Binding-site contacts:
Ligand atom C7 contacts residue LYS393 of chain 1.B at 3.2 Å.
Ligand atom C7 contacts residue ASN312 of chain 1.B at 3.6 Å.
Ligand atom C3 contacts residue GLU392 of chain 1.B at 4.1 Å.
Ligand atom O5 contacts residue ASP400 of chain 1.B at 4.0 Å.
Ligand atom C5 contacts residue ASN312 of chain 1.B at 3.6 Å.
Ligand atom O7 contacts residue GLU392 of chain 1.B at 3.6 Å.
Ligand atom O6 contacts residue ASP400 of chain 1.B at 3.8 Å.
Ligand atom C5 contacts residue ASP400 of chain 1.B at 4.4 Å.
Ligand atom N2 contacts residue LYS393 of chain 1.B at 3.9 Å.
Ligand atom O5 contacts residue ASN312 of chain 1.B at 2.3 Å (h-bond).
Ligand atom C3 contacts residue ASN312 of chain 1.B at 3.6 Å.
Ligand atom C4 contacts residue SER398 of chain 1.B at 4.2 Å.
Ligand atom C7 contacts residue GLU392 of chain 1.B at 3.6 Å.
Ligand atom N2 contacts residue GLU392 of chain 1.B at 2.7 Å (salt-bridge).
Ligand atom O6 contacts residue SER398 of chain 1.B at 2.8 Å (h-bond).
Ligand atom C2 contacts residue SER398 of chain 1.B at 4.4 Å.
Ligand atom O7 contacts residue HIS394 of chain 1.B at 4.3 Å.
Ligand atom C4 contacts residue ASP400 of chain 1.B at 4.3 Å.
Ligand atom C5 contacts residue SER398 of chain 1.B at 3.5 Å.
Ligand atom C6 contacts residue SER398 of chain 1.B at 3.3 Å.
Ligand atom C8 contacts residue HIS394 of chain 1.B at 3.7 Å.
Ligand atom C1 contacts residue SER398 of chain 1.B at 3.5 Å.
Ligand atom O6 contacts residue ALA399 of chain 1.B at 3.7 Å.
Ligand atom C8 contacts residue ASN312 of chain 1.B at 3.7 Å.
Ligand atom C1 contacts residue ASN312 of chain 1.B at 1.4 Å.
Ligand atom C8 contacts residue LYS393 of chain 1.B at 3.6 Å.
Ligand atom O6 contacts residue TYR356 of chain 1.B at 3.8 Å.
Ligand atom C6 contacts residue ASP400 of chain 1.B at 3.9 Å.
Ligand atom O7 contacts residue LYS393 of chain 1.B at 3.0 Å (salt-bridge).
Ligand atom C1 contacts residue GLU392 of chain 1.B at 3.5 Å.
Ligand atom C2 contacts residue ASN312 of chain 1.B at 2.3 Å.
Ligand atom C4 contacts residue ASN312 of chain 1.B at 3.9 Å.
Ligand atom C2 contacts residue GLU392 of chain 1.B at 3.6 Å.
Ligand atom C7 contacts residue HIS394 of chain 1.B at 4.4 Å.
Ligand atom N2 contacts residue ASN312 of chain 1.B at 3.0 Å (h-bond).
Ligand atom O5 contacts residue SER398 of chain 1.B at 2.5 Å (h-bond).

Sequence of chain 1.B:
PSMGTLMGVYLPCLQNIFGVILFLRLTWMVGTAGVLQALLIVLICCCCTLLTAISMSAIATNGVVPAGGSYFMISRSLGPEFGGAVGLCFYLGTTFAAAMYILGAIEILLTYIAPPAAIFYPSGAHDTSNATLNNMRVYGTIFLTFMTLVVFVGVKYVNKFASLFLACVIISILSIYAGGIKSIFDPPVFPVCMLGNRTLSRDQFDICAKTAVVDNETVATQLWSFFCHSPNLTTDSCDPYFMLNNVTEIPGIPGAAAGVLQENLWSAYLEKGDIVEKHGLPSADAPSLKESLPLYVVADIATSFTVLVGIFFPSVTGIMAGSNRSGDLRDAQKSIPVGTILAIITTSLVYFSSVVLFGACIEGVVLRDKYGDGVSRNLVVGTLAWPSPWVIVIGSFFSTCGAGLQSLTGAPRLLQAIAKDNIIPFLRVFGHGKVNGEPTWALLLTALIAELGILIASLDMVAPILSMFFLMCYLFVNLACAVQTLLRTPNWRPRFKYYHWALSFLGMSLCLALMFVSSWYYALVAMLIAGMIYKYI

The protein below binds the small molecule below.
Small molecule (SMILES): CC(=O)N[C@H]1[C@H](O[C@H]2[C@H](O)[C@@H](NC(C)=O)CO[C@@H]2CO)O[C@H](CO)[C@@H](O)[C@@H]1O